Binding-site contacts:
Ligand atom C4 contacts residue ASN443 of chain 1.G at 4.4 Å.
Ligand atom C8 contacts residue ASN259 of chain 1.G at 4.2 Å.
Ligand atom C5 contacts residue ASN443 of chain 1.G at 3.8 Å.
Ligand atom C8 contacts residue VAL441 of chain 1.G at 3.6 Å (hydrophobic).
Ligand atom C5 contacts residue PRO288 of chain 1.G at 4.5 Å (hydrophobic).
Ligand atom C1 contacts residue PRO288 of chain 1.G at 4.2 Å (hydrophobic).
Ligand atom C7 contacts residue NAG1 of chain 1.FA at 3.8 Å.
Ligand atom O7 contacts residue ASN259 of chain 1.G at 4.3 Å.
Ligand atom N2 contacts residue ASN443 of chain 1.G at 2.9 Å (h-bond).
Ligand atom O5 contacts residue ASN443 of chain 1.G at 2.4 Å (h-bond).
Ligand atom C7 contacts residue ASN443 of chain 1.G at 3.5 Å.
Ligand atom C8 contacts residue NAG1 of chain 1.FA at 3.4 Å.
Ligand atom C1 contacts residue ASN443 of chain 1.G at 1.5 Å.
Ligand atom O5 contacts residue PRO288 of chain 1.G at 3.8 Å.
Ligand atom C6 contacts residue LEU262 of chain 1.G at 4.5 Å (hydrophobic).
Ligand atom C8 contacts residue ASN443 of chain 1.G at 3.9 Å.
Ligand atom O6 contacts residue LEU262 of chain 1.G at 4.2 Å.
Ligand atom O7 contacts residue ASN443 of chain 1.G at 3.8 Å.
Ligand atom C2 contacts residue ASN443 of chain 1.G at 2.5 Å.
Ligand atom O7 contacts residue NAG1 of chain 1.FA at 3.6 Å.
Ligand atom C3 contacts residue ASN443 of chain 1.G at 3.9 Å.
Ligand atom C8 contacts residue SER442 of chain 1.G at 4.0 Å.

Sequence of chain 1.G:
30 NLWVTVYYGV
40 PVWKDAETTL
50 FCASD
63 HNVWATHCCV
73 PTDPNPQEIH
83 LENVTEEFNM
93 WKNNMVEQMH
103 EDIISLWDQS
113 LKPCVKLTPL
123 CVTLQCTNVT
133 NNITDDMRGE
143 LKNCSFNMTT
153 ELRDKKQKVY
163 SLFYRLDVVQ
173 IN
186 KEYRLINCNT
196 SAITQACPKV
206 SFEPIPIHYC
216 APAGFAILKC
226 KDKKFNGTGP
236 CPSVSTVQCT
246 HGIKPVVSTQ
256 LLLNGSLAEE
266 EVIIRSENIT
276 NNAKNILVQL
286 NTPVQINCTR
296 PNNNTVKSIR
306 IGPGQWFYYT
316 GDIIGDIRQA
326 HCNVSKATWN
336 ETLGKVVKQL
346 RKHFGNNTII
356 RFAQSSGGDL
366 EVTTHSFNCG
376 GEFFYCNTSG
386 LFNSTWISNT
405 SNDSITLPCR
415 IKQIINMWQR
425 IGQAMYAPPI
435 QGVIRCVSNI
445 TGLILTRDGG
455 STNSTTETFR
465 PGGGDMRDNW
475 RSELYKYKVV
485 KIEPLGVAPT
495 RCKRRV

This small molecule binds to this protein.
Small molecule (SMILES): CC(=O)N[C@H]1[C@H](O[C@H]2[C@H](O)[C@@H](NC(C)=O)CO[C@@H]2CO)O[C@H](CO)[C@@H](O)[C@@H]1O